The small molecule below binds the protein below.
Small molecule (SMILES): CC(=O)N[C@H]1[C@H](O[C@H]2[C@H](O)[C@@H](NC(C)=O)CO[C@@H]2CO)O[C@H](CO)[C@@H](O[C@@H]2O[C@H](CO[C@H]3O[C@H](CO)[C@@H](O)[C@H](O)[C@@H]3O)[C@@H](O)[C@H](O[C@H]3O[C@H](CO)[C@@H](O)[C@H](O)[C@@H]3O[C@H]3O[C@H](CO)[C@@H](O)[C@H](O)[C@@H]3O)[C@@H]2O)[C@@H]1O

Binding-site contacts:
Ligand atom O2 contacts residue ARG103 of chain 1.U at 3.8 Å.
Ligand atom N2 contacts residue ASN301 of chain 1.R at 2.8 Å (h-bond).
Ligand atom O3 contacts residue GLY61 of chain 1.V at 3.3 Å (h-bond).
Ligand atom O3 contacts residue PRO60 of chain 1.V at 3.5 Å.
Ligand atom C5 contacts residue ARG103 of chain 1.U at 3.9 Å.
Ligand atom C2 contacts residue GLY106 of chain 1.U at 3.5 Å.
Ligand atom C3 contacts residue HIS299 of chain 1.R at 3.9 Å.
Ligand atom O3 contacts residue GLY106 of chain 1.U at 3.5 Å (h-bond).
Ligand atom C1 contacts residue ARG103 of chain 1.U at 3.5 Å.
Ligand atom C5 contacts residue ASN301 of chain 1.R at 3.7 Å.
Ligand atom O7 contacts residue VAL108 of chain 1.U at 3.2 Å (h-bond).
Ligand atom C8 contacts residue THR267 of chain 1.R at 3.8 Å.
Ligand atom O4 contacts residue VAL107 of chain 1.U at 3.9 Å.
Ligand atom C6 contacts residue ARG103 of chain 1.U at 3.9 Å.
Ligand atom O3 contacts residue ASN45 of chain 1.V at 3.2 Å (h-bond).
Ligand atom C4 contacts residue GLY106 of chain 1.U at 3.5 Å.
Ligand atom O4 contacts residue ASN45 of chain 1.V at 2.4 Å (h-bond).
Ligand atom C8 contacts residue ASN265 of chain 1.R at 3.3 Å.
Ligand atom O5 contacts residue ARG103 of chain 1.U at 2.9 Å (salt-bridge).
Ligand atom O6 contacts residue ARG103 of chain 1.U at 2.6 Å (salt-bridge).
Ligand atom C3 contacts residue ASN45 of chain 1.V at 3.5 Å.
Ligand atom O5 contacts residue ASN301 of chain 1.R at 2.4 Å (h-bond).
Ligand atom C2 contacts residue ASN301 of chain 1.R at 2.4 Å.
Ligand atom C4 contacts residue ASN45 of chain 1.V at 3.5 Å.
Ligand atom N2 contacts residue HIS299 of chain 1.R at 3.6 Å (h-bond).
Ligand atom O4 contacts residue ASN44 of chain 1.V at 4.0 Å.
Ligand atom C3 contacts residue ASN301 of chain 1.R at 3.7 Å.
Ligand atom C4 contacts residue ILE104 of chain 1.U at 3.9 Å (hydrophobic).
Ligand atom C3 contacts residue ILE104 of chain 1.U at 3.8 Å (hydrophobic).
Ligand atom C1 contacts residue ASN301 of chain 1.R at 1.4 Å.
Ligand atom C5 contacts residue ILE104 of chain 1.U at 3.8 Å (hydrophobic).
Ligand atom C7 contacts residue ASN301 of chain 1.R at 3.5 Å.
Ligand atom O6 contacts residue ASN44 of chain 1.V at 2.8 Å (h-bond).
Ligand atom O4 contacts residue ILE104 of chain 1.U at 3.5 Å (h-bond).
Ligand atom O7 contacts residue ASN301 of chain 1.R at 3.8 Å.
Ligand atom O7 contacts residue GLY106 of chain 1.U at 3.9 Å.
Ligand atom C6 contacts residue ILE104 of chain 1.U at 3.9 Å (hydrophobic).
Ligand atom O6 contacts residue SER24 of chain 1.V at 4.0 Å.
Ligand atom C3 contacts residue GLY106 of chain 1.U at 3.7 Å.
Ligand atom C4 contacts residue SER62 of chain 1.V at 3.7 Å.

Sequence of chain 1.V:
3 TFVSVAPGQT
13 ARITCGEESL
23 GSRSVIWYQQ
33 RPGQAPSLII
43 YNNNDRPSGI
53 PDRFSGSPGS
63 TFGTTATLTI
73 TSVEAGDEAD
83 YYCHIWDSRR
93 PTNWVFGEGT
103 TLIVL

Sequence of chain 1.U:
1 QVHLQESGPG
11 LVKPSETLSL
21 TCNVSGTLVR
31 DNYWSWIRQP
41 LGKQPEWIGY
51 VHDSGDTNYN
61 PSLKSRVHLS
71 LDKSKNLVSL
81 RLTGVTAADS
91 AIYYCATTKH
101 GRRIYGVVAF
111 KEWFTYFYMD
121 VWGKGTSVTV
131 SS

Sequence of chain 1.R:
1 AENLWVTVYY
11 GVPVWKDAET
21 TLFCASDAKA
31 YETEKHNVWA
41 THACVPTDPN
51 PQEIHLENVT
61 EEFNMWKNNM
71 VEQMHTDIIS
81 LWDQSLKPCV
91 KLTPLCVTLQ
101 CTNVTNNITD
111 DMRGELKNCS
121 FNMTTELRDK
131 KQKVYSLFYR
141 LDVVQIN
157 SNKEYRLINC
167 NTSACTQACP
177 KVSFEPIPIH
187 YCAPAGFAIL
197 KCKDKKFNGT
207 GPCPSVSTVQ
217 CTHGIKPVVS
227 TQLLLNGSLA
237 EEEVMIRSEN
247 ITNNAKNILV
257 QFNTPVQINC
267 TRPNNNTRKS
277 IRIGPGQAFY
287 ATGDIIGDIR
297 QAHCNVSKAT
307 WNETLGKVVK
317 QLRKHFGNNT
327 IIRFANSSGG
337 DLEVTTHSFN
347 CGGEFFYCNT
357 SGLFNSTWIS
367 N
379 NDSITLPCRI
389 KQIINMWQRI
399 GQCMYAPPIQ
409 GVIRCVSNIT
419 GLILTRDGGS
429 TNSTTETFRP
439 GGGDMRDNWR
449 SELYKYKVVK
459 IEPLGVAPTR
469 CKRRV